The small molecule below binds the protein below.
Small molecule (SMILES): CC(=O)N[C@H]1[C@H](O[C@H]2[C@H](O)[C@@H](NC(C)=O)CO[C@@H]2CO)O[C@H](CO)[C@@H](O)[C@@H]1O

Sequence of chain 49.E:
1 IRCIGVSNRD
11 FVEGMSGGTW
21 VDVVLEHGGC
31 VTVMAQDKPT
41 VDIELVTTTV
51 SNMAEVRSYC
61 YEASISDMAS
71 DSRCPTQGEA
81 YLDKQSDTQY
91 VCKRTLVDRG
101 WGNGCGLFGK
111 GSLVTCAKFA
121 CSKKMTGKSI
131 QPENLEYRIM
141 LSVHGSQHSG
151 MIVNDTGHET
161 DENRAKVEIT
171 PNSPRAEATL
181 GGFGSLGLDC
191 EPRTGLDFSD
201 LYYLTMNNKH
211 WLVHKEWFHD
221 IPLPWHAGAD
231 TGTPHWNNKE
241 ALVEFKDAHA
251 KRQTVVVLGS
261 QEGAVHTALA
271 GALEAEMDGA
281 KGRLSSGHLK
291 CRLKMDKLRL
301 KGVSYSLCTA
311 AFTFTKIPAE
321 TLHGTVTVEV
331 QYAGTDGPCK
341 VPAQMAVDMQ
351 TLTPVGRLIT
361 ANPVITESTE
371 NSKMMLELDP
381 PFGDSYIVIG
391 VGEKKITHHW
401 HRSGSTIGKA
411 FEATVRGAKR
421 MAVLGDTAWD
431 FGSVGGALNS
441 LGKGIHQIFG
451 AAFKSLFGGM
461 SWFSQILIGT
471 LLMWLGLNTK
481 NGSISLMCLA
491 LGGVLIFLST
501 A

Binding-site contacts:
Ligand atom O5 contacts residue ASN154 of chain 49.E at 3.8 Å.
Ligand atom O5 contacts residue MET151 of chain 49.E at 4.2 Å.
Ligand atom O7 contacts residue THR156 of chain 49.E at 4.5 Å.
Ligand atom N2 contacts residue THR156 of chain 49.E at 3.2 Å.
Ligand atom O6 contacts residue MET151 of chain 49.E at 3.5 Å.
Ligand atom C2 contacts residue ASN154 of chain 49.E at 4.1 Å.
Ligand atom C7 contacts residue ASN154 of chain 49.E at 3.7 Å.
Ligand atom C2 contacts residue THR156 of chain 49.E at 3.9 Å.
Ligand atom C3 contacts residue THR156 of chain 49.E at 4.4 Å.
Ligand atom C8 contacts residue ASN154 of chain 49.E at 4.5 Å.
Ligand atom C1 contacts residue ASN154 of chain 49.E at 3.1 Å.
Ligand atom C8 contacts residue THR156 of chain 49.E at 3.7 Å.
Ligand atom C1 contacts residue THR156 of chain 49.E at 3.6 Å.
Ligand atom C7 contacts residue THR156 of chain 49.E at 3.6 Å.
Ligand atom N2 contacts residue ASN154 of chain 49.E at 4.0 Å.
Ligand atom O7 contacts residue ASN154 of chain 49.E at 3.2 Å (h-bond).